Binding-site contacts:
Ligand atom O2 contacts residue GLY106 of chain 1.A at 3.4 Å.
Ligand atom C2 contacts residue ASP164 of chain 1.A at 3.5 Å.
Ligand atom N1 contacts residue ASP164 of chain 1.A at 3.2 Å (salt-bridge).
Ligand atom C3 contacts residue PHE165 of chain 1.A at 3.6 Å (hydrophobic).
Ligand atom C33 contacts residue MET105 of chain 1.A at 3.7 Å (hydrophobic).
Ligand atom C21 contacts residue GLU67 of chain 1.A at 3.5 Å.
Ligand atom C28 contacts residue LYS49 of chain 1.A at 3.7 Å.
Ligand atom C24 contacts residue GLU67 of chain 1.A at 3.7 Å.
Ligand atom C26 contacts residue LEU71 of chain 1.A at 3.8 Å (hydrophobic).
Ligand atom C10 contacts residue ILE80 of chain 1.A at 3.8 Å (hydrophobic).
Ligand atom O1 contacts residue LEU163 of chain 1.A at 3.5 Å.
Ligand atom N1 contacts residue GLU67 of chain 1.A at 3.4 Å (salt-bridge).
Ligand atom C15 contacts residue LEU163 of chain 1.A at 3.5 Å (hydrophobic).
Ligand atom O1 contacts residue ASP164 of chain 1.A at 3.4 Å (salt-bridge).
Ligand atom N8 contacts residue ASP164 of chain 1.A at 3.7 Å.
Ligand atom C29 contacts residue THR102 of chain 1.A at 3.5 Å.
Ligand atom O1 contacts residue ILE80 of chain 1.A at 3.1 Å.
Ligand atom C3 contacts residue VAL34 of chain 1.A at 3.6 Å (hydrophobic).
Ligand atom C33 contacts residue ALA107 of chain 1.A at 3.6 Å (hydrophobic).
Ligand atom N2 contacts residue ALA47 of chain 1.A at 3.7 Å.
Ligand atom C17 contacts residue MET74 of chain 1.A at 3.7 Å (hydrophobic).
Ligand atom N4 contacts residue GLU67 of chain 1.A at 3.0 Å (salt-bridge).
Ligand atom C18 contacts residue ASP164 of chain 1.A at 3.7 Å.
Ligand atom C20 contacts residue GLU67 of chain 1.A at 3.7 Å.
Ligand atom O2 contacts residue ALA107 of chain 1.A at 2.9 Å.
Ligand atom N1 contacts residue LEU71 of chain 1.A at 3.8 Å.
Ligand atom C4 contacts residue ILE80 of chain 1.A at 3.6 Å (hydrophobic).
Ligand atom C27 contacts residue LEU100 of chain 1.A at 3.6 Å (hydrophobic).
Ligand atom N4 contacts residue ASP164 of chain 1.A at 3.5 Å (salt-bridge).
Ligand atom C22 contacts residue ARG63 of chain 1.A at 3.4 Å.
Ligand atom C33 contacts residue GLY106 of chain 1.A at 3.1 Å.
Ligand atom C9 contacts residue MET105 of chain 1.A at 3.6 Å (hydrophobic).
Ligand atom C19 contacts residue LEU70 of chain 1.A at 3.4 Å (hydrophobic).
Ligand atom C24 contacts residue ASP164 of chain 1.A at 3.3 Å.
Ligand atom C28 contacts residue THR102 of chain 1.A at 3.5 Å.
Ligand atom C18 contacts residue GLU67 of chain 1.A at 3.7 Å.
Ligand atom N7 contacts residue ASP164 of chain 1.A at 3.5 Å.
Ligand atom C10 contacts residue ASP164 of chain 1.A at 3.4 Å.
Ligand atom C8 contacts residue ASP164 of chain 1.A at 3.4 Å.
Ligand atom C2 contacts residue LEU71 of chain 1.A at 3.7 Å (hydrophobic).

Sequence of chain 1.A:
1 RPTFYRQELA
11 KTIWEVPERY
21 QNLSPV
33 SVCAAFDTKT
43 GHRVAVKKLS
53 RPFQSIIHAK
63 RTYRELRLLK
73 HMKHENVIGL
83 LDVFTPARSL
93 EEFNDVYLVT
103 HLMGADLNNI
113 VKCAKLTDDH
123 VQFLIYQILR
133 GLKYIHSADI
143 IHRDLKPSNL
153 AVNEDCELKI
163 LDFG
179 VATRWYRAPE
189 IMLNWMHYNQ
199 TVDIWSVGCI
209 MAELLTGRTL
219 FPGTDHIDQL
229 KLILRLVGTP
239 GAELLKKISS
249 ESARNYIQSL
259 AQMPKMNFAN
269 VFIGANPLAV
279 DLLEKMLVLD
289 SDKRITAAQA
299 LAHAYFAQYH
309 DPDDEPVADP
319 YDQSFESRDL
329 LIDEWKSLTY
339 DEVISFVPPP

This protein binds this small molecule.
Small molecule (SMILES): Cc1ccc(-[n+]2[nH]c(C(C)(C)C)cc2NC(=O)Nc2ccc(-c3ccc(CN4CCOCC4)nc3)c3ccccc23)cc1